Binding-site contacts:
Ligand atom C22 contacts residue PRO252 of chain 2.A at 3.4 Å (hydrophobic).
Ligand atom C25 contacts residue ARG262 of chain 2.A at 3.8 Å.
Ligand atom F29 contacts residue GLN265 of chain 2.A at 2.9 Å.
Ligand atom C2 contacts residue HIS280 of chain 2.A at 3.8 Å.
Ligand atom C6 contacts residue GLN351 of chain 2.A at 3.8 Å.
Ligand atom C6 contacts residue GLY392 of chain 2.A at 3.0 Å.
Ligand atom C2 contacts residue PHE391 of chain 2.A at 3.5 Å (hydrophobic).
Ligand atom C1 contacts residue PHE391 of chain 2.A at 3.5 Å (hydrophobic).
Ligand atom N18 contacts residue PHE391 of chain 2.A at 3.5 Å.
Ligand atom O21 contacts residue PHE391 of chain 2.A at 3.8 Å.
Ligand atom O4 contacts residue CO1 of chain 2.B at 2.0 Å.
Ligand atom C10 contacts residue PHE353 of chain 2.A at 3.5 Å (hydrophobic).
Ligand atom C1 contacts residue CO1 of chain 2.B at 3.3 Å.
Ligand atom C3 contacts residue PHE353 of chain 2.A at 3.4 Å (hydrophobic).
Ligand atom C9 contacts residue PHE353 of chain 2.A at 3.1 Å (hydrophobic).
Ligand atom C26 contacts residue GLN265 of chain 2.A at 3.8 Å.
Ligand atom C8 contacts residue PHE396 of chain 2.A at 3.8 Å (hydrophobic).
Ligand atom C14 contacts residue PHE353 of chain 2.A at 3.7 Å (hydrophobic).
Ligand atom C7 contacts residue PHE353 of chain 2.A at 3.6 Å (hydrophobic).
Ligand atom O21 contacts residue HIS280 of chain 2.A at 3.2 Å (h-bond).
Ligand atom C5 contacts residue PHE391 of chain 2.A at 3.1 Å (hydrophobic).
Ligand atom O4 contacts residue PHE353 of chain 2.A at 3.5 Å.
Ligand atom C20 contacts residue PHE391 of chain 2.A at 3.8 Å (hydrophobic).
Ligand atom N11 contacts residue PHE396 of chain 2.A at 3.7 Å.
Ligand atom C17 contacts residue PHE391 of chain 2.A at 3.5 Å (hydrophobic).
Ligand atom C7 contacts residue PHE396 of chain 2.A at 3.7 Å (hydrophobic).
Ligand atom C5 contacts residue PHE353 of chain 2.A at 3.8 Å (hydrophobic).
Ligand atom O4 contacts residue GLU366 of chain 2.A at 2.8 Å (salt-bridge).
Ligand atom O4 contacts residue HIS280 of chain 2.A at 3.0 Å (h-bond).
Ligand atom C8 contacts residue PHE353 of chain 2.A at 3.3 Å (hydrophobic).
Ligand atom C17 contacts residue CO1 of chain 2.B at 3.0 Å.
Ligand atom C22 contacts residue PHE391 of chain 2.A at 3.6 Å (hydrophobic).
Ligand atom C5 contacts residue GLY392 of chain 2.A at 3.5 Å.
Ligand atom C10 contacts residue PHE364 of chain 2.A at 3.8 Å (hydrophobic).
Ligand atom O21 contacts residue VAL200 of chain 2.A at 3.7 Å.
Ligand atom C25 contacts residue GLN265 of chain 2.A at 3.5 Å.
Ligand atom O21 contacts residue HIS198 of chain 2.A at 2.9 Å (h-bond).
Ligand atom O21 contacts residue CO1 of chain 2.B at 2.0 Å.
Ligand atom C2 contacts residue CO1 of chain 2.B at 2.9 Å.
Ligand atom N12 contacts residue LEU399 of chain 2.A at 3.8 Å.

This small molecule binds to this protein.
Small molecule (SMILES): Cc1c(C(=O)c2c[nH]n(C)c2=O)ccc2nnn(Cc3ccc(F)cc3)c(=O)c12

Sequence of chain 2.A:
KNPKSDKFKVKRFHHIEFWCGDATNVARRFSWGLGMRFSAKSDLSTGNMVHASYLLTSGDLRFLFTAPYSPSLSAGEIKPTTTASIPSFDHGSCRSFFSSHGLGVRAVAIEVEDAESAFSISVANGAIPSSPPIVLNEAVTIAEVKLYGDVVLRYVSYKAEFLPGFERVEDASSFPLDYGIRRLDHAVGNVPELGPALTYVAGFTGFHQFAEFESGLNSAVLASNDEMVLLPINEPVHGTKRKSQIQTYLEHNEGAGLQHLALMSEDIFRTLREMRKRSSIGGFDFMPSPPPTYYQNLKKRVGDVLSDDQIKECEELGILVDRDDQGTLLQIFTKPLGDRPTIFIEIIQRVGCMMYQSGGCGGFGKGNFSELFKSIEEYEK